This small molecule binds to this protein.
Small molecule (SMILES): CC(=O)N[C@H]1[C@H](O[C@H]2[C@H](O)[C@@H](NC(C)=O)CO[C@@H]2CO)O[C@H](CO)[C@@H](O[C@@H]2O[C@H](CO)[C@@H](O)[C@H](O[C@H]3O[C@H](CO)[C@@H](O)[C@H](O)[C@@H]3O)[C@@H]2O)[C@@H]1O

Binding-site contacts:
Ligand atom C4 contacts residue GLN181 of chain 1.C at 4.4 Å.
Ligand atom O6 contacts residue GLN181 of chain 1.C at 3.9 Å.
Ligand atom C7 contacts residue SER180 of chain 1.C at 4.0 Å.
Ligand atom C8 contacts residue SER180 of chain 1.C at 4.2 Å.
Ligand atom C8 contacts residue ASN178 of chain 1.C at 4.2 Å.
Ligand atom C4 contacts residue ASN178 of chain 1.C at 4.2 Å.
Ligand atom C6 contacts residue GLN181 of chain 1.C at 4.3 Å.
Ligand atom O5 contacts residue ASN178 of chain 1.C at 2.4 Å (h-bond).
Ligand atom O7 contacts residue GLN181 of chain 1.C at 3.6 Å.
Ligand atom O5 contacts residue GLN181 of chain 1.C at 3.8 Å.
Ligand atom C3 contacts residue SER180 of chain 1.C at 3.7 Å.
Ligand atom C2 contacts residue ASN178 of chain 1.C at 2.4 Å.
Ligand atom O7 contacts residue ASN178 of chain 1.C at 3.0 Å (h-bond).
Ligand atom C7 contacts residue GLN181 of chain 1.C at 4.5 Å.
Ligand atom C8 contacts residue TYR179 of chain 1.C at 3.5 Å (hydrophobic).
Ligand atom N2 contacts residue ASN178 of chain 1.C at 2.8 Å (h-bond).
Ligand atom C1 contacts residue GLN181 of chain 1.C at 3.9 Å.
Ligand atom C7 contacts residue ASN178 of chain 1.C at 3.0 Å.
Ligand atom N2 contacts residue SER180 of chain 1.C at 3.0 Å (h-bond).
Ligand atom C3 contacts residue ASN178 of chain 1.C at 3.8 Å.
Ligand atom C1 contacts residue ASN178 of chain 1.C at 1.4 Å.
Ligand atom O4 contacts residue GLN181 of chain 1.C at 4.2 Å.
Ligand atom C5 contacts residue GLN181 of chain 1.C at 3.6 Å.
Ligand atom C2 contacts residue SER180 of chain 1.C at 3.5 Å.
Ligand atom C5 contacts residue ASN178 of chain 1.C at 3.7 Å.
Ligand atom C1 contacts residue SER180 of chain 1.C at 3.4 Å.

Sequence of chain 1.C:
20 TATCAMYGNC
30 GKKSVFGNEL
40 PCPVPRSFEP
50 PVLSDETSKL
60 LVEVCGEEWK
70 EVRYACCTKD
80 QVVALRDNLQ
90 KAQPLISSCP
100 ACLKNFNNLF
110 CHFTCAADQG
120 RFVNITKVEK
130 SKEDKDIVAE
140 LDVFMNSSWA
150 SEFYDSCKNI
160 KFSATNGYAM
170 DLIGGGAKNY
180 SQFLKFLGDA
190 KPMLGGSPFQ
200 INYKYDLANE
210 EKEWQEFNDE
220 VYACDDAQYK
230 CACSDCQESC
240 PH